Binding-site contacts:
Ligand atom N2 contacts residue ASN2 of chain 2.A at 3.9 Å.
Ligand atom O7 contacts residue ASN5 of chain 2.A at 4.1 Å.
Ligand atom C5 contacts residue ASN154 of chain 2.A at 3.4 Å.
Ligand atom C7 contacts residue PHE3 of chain 2.A at 3.5 Å (hydrophobic).
Ligand atom C7 contacts residue ASN5 of chain 2.A at 3.6 Å.
Ligand atom C2 contacts residue ASN5 of chain 2.A at 2.4 Å.
Ligand atom C5 contacts residue ASN5 of chain 2.A at 3.6 Å.
Ligand atom C7 contacts residue ASN2 of chain 2.A at 3.9 Å.
Ligand atom O5 contacts residue ASN154 of chain 2.A at 3.9 Å.
Ligand atom O5 contacts residue ASN5 of chain 2.A at 2.4 Å (h-bond).
Ligand atom C3 contacts residue PHE3 of chain 2.A at 4.5 Å (hydrophobic).
Ligand atom C1 contacts residue ASN5 of chain 2.A at 1.4 Å.
Ligand atom C3 contacts residue ASN5 of chain 2.A at 3.8 Å.
Ligand atom C4 contacts residue ASN5 of chain 2.A at 4.2 Å.
Ligand atom O3 contacts residue ASN2 of chain 2.A at 3.3 Å (h-bond).
Ligand atom N2 contacts residue ASN5 of chain 2.A at 2.9 Å (h-bond).
Ligand atom C3 contacts residue ASN2 of chain 2.A at 4.2 Å.
Ligand atom C8 contacts residue PHE3 of chain 2.A at 3.3 Å (hydrophobic).
Ligand atom C6 contacts residue ASN154 of chain 2.A at 3.9 Å.
Ligand atom C1 contacts residue PHE3 of chain 2.A at 3.9 Å (hydrophobic).
Ligand atom C8 contacts residue ASN2 of chain 2.A at 3.7 Å.
Ligand atom C1 contacts residue ASN154 of chain 2.A at 4.0 Å.
Ligand atom C4 contacts residue ASN154 of chain 2.A at 4.5 Å.
Ligand atom N2 contacts residue PHE3 of chain 2.A at 2.8 Å (h-bond).
Ligand atom C2 contacts residue PHE3 of chain 2.A at 3.9 Å (hydrophobic).

A small-molecule ligand and the protein it binds are described below.
Small molecule (SMILES): CC(=O)N[C@@H]1[C@@H](O)[C@H](O)[C@@H](CO)O[C@H]1O

Sequence of chain 2.A:
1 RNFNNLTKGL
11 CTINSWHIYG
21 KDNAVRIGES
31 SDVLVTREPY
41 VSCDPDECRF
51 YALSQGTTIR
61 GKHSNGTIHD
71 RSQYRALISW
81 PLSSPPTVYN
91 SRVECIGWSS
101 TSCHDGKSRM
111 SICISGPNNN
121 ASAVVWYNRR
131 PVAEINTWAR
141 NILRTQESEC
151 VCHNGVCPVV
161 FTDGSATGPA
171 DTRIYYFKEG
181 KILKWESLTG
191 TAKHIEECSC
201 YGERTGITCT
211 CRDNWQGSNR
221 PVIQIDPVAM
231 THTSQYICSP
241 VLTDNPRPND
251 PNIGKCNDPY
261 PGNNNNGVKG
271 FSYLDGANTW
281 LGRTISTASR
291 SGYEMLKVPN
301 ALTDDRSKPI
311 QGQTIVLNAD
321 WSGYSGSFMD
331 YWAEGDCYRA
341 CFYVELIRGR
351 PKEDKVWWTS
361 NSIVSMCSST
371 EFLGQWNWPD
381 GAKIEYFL